Sequence of chain 1.A:
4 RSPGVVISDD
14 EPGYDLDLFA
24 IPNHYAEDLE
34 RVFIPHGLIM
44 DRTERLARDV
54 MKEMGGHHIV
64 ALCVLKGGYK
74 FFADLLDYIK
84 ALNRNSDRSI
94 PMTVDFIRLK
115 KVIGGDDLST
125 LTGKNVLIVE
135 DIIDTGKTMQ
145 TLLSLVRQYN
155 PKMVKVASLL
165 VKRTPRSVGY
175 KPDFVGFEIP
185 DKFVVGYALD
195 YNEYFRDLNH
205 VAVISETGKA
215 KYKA

Binding-site contacts:
Ligand atom O21 contacts residue VAL188 of chain 1.A at 3.0 Å (h-bond).
Ligand atom C15 contacts residue PHE187 of chain 1.A at 3.6 Å (hydrophobic).
Ligand atom C14 contacts residue PHE187 of chain 1.A at 3.6 Å (hydrophobic).
Ligand atom O29 contacts residue THR139 of chain 1.A at 3.4 Å (h-bond).
Ligand atom C16 contacts residue LYS166 of chain 1.A at 3.5 Å.
Ligand atom P02 contacts residue MG1 of chain 1.G at 3.6 Å.
Ligand atom O30 contacts residue THR139 of chain 1.A at 3.3 Å (h-bond).
Ligand atom N17 contacts residue VAL188 of chain 1.A at 2.6 Å (h-bond).
Ligand atom N19 contacts residue LEU193 of chain 1.A at 3.5 Å.
Ligand atom C26 contacts residue THR142 of chain 1.A at 3.6 Å.
Ligand atom O03 contacts residue ARG200 of chain 1.A at 3.0 Å (salt-bridge).
Ligand atom C12 contacts residue ASP138 of chain 1.A at 3.4 Å.
Ligand atom C07 contacts residue MG1 of chain 1.G at 2.8 Å.
Ligand atom N17 contacts residue PHE187 of chain 1.A at 3.4 Å.
Ligand atom O21 contacts residue PHE187 of chain 1.A at 3.2 Å.
Ligand atom N13 contacts residue LYS166 of chain 1.A at 2.9 Å (salt-bridge).
Ligand atom C18 contacts residue PHE187 of chain 1.A at 3.4 Å (hydrophobic).
Ligand atom C16 contacts residue PHE187 of chain 1.A at 3.3 Å (hydrophobic).
Ligand atom N08 contacts residue MG1 of chain 1.G at 3.5 Å.
Ligand atom N19 contacts residue ASP194 of chain 1.A at 2.7 Å (salt-bridge).
Ligand atom O04 contacts residue ARG200 of chain 1.A at 3.2 Å (salt-bridge).
Ligand atom O21 contacts residue LYS186 of chain 1.A at 3.2 Å (salt-bridge).
Ligand atom N19 contacts residue VAL188 of chain 1.A at 3.3 Å (h-bond).
Ligand atom O30 contacts residue GLY140 of chain 1.A at 2.6 Å (h-bond).
Ligand atom O03 contacts residue ASP194 of chain 1.A at 2.8 Å (salt-bridge).
Ligand atom O01 contacts residue GLY70 of chain 1.A at 2.9 Å (h-bond).
Ligand atom O30 contacts residue ASP138 of chain 1.A at 3.1 Å (salt-bridge).
Ligand atom O29 contacts residue THR142 of chain 1.A at 2.6 Å (h-bond).
Ligand atom P28 contacts residue THR139 of chain 1.A at 3.4 Å.
Ligand atom O32 contacts residue MG1 of chain 1.G at 2.1 Å.
Ligand atom O03 contacts residue MG1 of chain 1.G at 2.4 Å.
Ligand atom O01 contacts residue LYS69 of chain 1.A at 3.3 Å (salt-bridge).
Ligand atom O31 contacts residue THR139 of chain 1.A at 2.7 Å (h-bond).
Ligand atom O21 contacts residue LYS166 of chain 1.A at 2.8 Å (salt-bridge).
Ligand atom C15 contacts residue LYS166 of chain 1.A at 3.5 Å.
Ligand atom N20 contacts residue PHE187 of chain 1.A at 3.5 Å.
Ligand atom O31 contacts residue ASP138 of chain 1.A at 3.3 Å.
Ligand atom C18 contacts residue VAL188 of chain 1.A at 3.3 Å (hydrophobic).
Ligand atom C09 contacts residue MG1 of chain 1.G at 3.5 Å.
Ligand atom O04 contacts residue LYS69 of chain 1.A at 3.2 Å (salt-bridge).

This protein binds this small molecule.
Small molecule (SMILES): Nc1nc2c(ncn2[C@@H]2C[C@@H](COCCP(=O)(O)O)N(C(=O)CCP(=O)(O)O)C2)c(=O)[nH]1